Sequence of chain 1.A:
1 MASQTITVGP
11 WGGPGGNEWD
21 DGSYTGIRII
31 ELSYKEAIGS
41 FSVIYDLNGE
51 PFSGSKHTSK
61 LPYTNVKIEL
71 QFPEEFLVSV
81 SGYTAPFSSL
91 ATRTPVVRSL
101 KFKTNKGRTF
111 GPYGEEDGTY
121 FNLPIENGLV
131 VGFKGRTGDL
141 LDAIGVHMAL

This small molecule binds to this protein.
Small molecule (SMILES): OC[C@H]1O[C@H](O)[C@H](O)[C@@H](O)[C@@H]1O

Binding-site contacts:
Ligand atom O4 contacts residue THR94 of chain 1.A at 4.0 Å.
Ligand atom O3 contacts residue GLY15 of chain 1.A at 3.7 Å.
Ligand atom C3 contacts residue LEU90 of chain 1.A at 4.5 Å (hydrophobic).
Ligand atom O5 contacts residue ASP139 of chain 1.A at 3.5 Å (salt-bridge).
Ligand atom C5 contacts residue ASP139 of chain 1.A at 4.2 Å.
Ligand atom C5 contacts residue ASP142 of chain 1.A at 4.0 Å.
Ligand atom O5 contacts residue GLY138 of chain 1.A at 4.4 Å.
Ligand atom O6 contacts residue ASP139 of chain 1.A at 3.1 Å (salt-bridge).
Ligand atom C1 contacts residue ASP139 of chain 1.A at 3.4 Å.
Ligand atom O4 contacts residue GLY15 of chain 1.A at 3.6 Å.
Ligand atom O6 contacts residue ASP142 of chain 1.A at 2.7 Å (salt-bridge).
Ligand atom C6 contacts residue VAL96 of chain 1.A at 4.4 Å (hydrophobic).
Ligand atom C4 contacts residue GLY15 of chain 1.A at 4.2 Å.
Ligand atom O4 contacts residue ASP142 of chain 1.A at 2.5 Å (salt-bridge).
Ligand atom O6 contacts residue LEU140 of chain 1.A at 2.8 Å (h-bond).
Ligand atom O1 contacts residue GLY138 of chain 1.A at 4.2 Å.
Ligand atom C6 contacts residue LEU90 of chain 1.A at 4.3 Å (hydrophobic).
Ligand atom C3 contacts residue GLY16 of chain 1.A at 3.7 Å.
Ligand atom C6 contacts residue ALA91 of chain 1.A at 4.5 Å (hydrophobic).
Ligand atom C6 contacts residue ASP142 of chain 1.A at 3.6 Å.
Ligand atom O3 contacts residue GLY16 of chain 1.A at 2.9 Å (h-bond).
Ligand atom C1 contacts residue GLY138 of chain 1.A at 3.9 Å.
Ligand atom C6 contacts residue ASP139 of chain 1.A at 3.8 Å.
Ligand atom O1 contacts residue ASP139 of chain 1.A at 2.5 Å (salt-bridge).
Ligand atom C2 contacts residue GLY16 of chain 1.A at 4.3 Å.
Ligand atom C4 contacts residue GLY16 of chain 1.A at 3.5 Å.
Ligand atom C6 contacts residue GLY138 of chain 1.A at 4.5 Å.
Ligand atom O6 contacts residue GLY138 of chain 1.A at 3.2 Å.
Ligand atom C4 contacts residue ASP142 of chain 1.A at 3.3 Å.
Ligand atom C5 contacts residue LEU90 of chain 1.A at 3.6 Å (hydrophobic).
Ligand atom O4 contacts residue ALA91 of chain 1.A at 4.4 Å.
Ligand atom O5 contacts residue LEU90 of chain 1.A at 3.7 Å.
Ligand atom C6 contacts residue LEU140 of chain 1.A at 3.6 Å (hydrophobic).
Ligand atom O4 contacts residue GLY16 of chain 1.A at 3.6 Å.